A small-molecule ligand and the protein it binds are described below.
Small molecule (SMILES): CC(=O)N[C@@H]1[C@@H](O)[C@H](O)[C@@H](CO)O[C@H]1O

Sequence of chain 1.D:
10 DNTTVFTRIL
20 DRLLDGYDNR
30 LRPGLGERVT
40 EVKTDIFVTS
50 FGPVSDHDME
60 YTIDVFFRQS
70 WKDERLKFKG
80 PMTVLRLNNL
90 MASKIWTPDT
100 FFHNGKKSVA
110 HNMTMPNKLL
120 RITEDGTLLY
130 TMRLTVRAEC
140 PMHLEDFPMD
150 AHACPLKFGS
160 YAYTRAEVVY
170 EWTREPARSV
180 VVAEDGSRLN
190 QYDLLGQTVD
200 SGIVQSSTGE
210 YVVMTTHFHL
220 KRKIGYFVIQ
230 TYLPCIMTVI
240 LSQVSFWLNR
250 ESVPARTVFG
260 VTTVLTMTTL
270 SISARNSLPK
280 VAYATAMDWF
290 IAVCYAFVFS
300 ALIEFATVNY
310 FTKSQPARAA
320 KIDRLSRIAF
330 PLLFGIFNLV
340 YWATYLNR

Binding-site contacts:
Ligand atom C6 contacts residue PRO115 of chain 1.D at 3.8 Å (hydrophobic).
Ligand atom O5 contacts residue PRO115 of chain 1.D at 3.8 Å.
Ligand atom C2 contacts residue ASN111 of chain 1.D at 2.5 Å.
Ligand atom O6 contacts residue THR113 of chain 1.D at 4.3 Å.
Ligand atom N2 contacts residue ASN111 of chain 1.D at 2.9 Å (h-bond).
Ligand atom C1 contacts residue ASN111 of chain 1.D at 1.4 Å.
Ligand atom C7 contacts residue ASN111 of chain 1.D at 3.2 Å.
Ligand atom C5 contacts residue ASN111 of chain 1.D at 3.6 Å.
Ligand atom C5 contacts residue PRO115 of chain 1.D at 3.8 Å (hydrophobic).
Ligand atom C3 contacts residue ASN111 of chain 1.D at 3.8 Å.
Ligand atom O5 contacts residue ASN111 of chain 1.D at 2.4 Å (h-bond).
Ligand atom O6 contacts residue MET114 of chain 1.D at 3.3 Å.
Ligand atom C6 contacts residue MET114 of chain 1.D at 4.0 Å (hydrophobic).
Ligand atom O6 contacts residue PRO115 of chain 1.D at 4.0 Å.
Ligand atom C1 contacts residue PRO115 of chain 1.D at 4.2 Å (hydrophobic).
Ligand atom O7 contacts residue ASN111 of chain 1.D at 3.2 Å (h-bond).
Ligand atom C4 contacts residue ASN111 of chain 1.D at 4.2 Å.
Ligand atom C8 contacts residue ASN111 of chain 1.D at 4.4 Å.